Sequence of chain 2.A:
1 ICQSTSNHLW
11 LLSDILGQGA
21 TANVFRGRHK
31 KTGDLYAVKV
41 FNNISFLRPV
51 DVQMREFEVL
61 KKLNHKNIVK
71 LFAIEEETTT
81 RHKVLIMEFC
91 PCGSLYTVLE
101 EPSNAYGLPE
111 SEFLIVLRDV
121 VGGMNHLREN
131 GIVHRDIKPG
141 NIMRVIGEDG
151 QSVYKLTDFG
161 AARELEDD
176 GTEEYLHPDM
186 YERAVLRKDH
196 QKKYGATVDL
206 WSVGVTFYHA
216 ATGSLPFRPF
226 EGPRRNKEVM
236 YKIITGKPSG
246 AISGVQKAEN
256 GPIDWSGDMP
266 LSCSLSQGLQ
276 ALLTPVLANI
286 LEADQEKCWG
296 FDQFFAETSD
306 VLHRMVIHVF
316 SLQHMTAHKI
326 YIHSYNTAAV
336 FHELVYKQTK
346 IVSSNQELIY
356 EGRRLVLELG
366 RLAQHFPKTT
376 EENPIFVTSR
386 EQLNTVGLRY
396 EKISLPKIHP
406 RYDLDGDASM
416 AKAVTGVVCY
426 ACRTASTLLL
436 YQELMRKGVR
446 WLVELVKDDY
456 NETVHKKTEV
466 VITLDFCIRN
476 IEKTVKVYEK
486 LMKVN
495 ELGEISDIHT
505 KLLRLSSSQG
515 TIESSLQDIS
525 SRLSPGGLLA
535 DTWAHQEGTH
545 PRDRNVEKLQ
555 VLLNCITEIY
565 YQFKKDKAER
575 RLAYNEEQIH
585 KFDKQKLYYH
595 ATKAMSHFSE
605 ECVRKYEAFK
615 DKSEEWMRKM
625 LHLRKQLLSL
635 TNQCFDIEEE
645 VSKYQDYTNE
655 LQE

Binding-site contacts:
Ligand atom C25 contacts residue GLY93 of chain 2.A at 3.7 Å.
Ligand atom C25 contacts residue CYS90 of chain 2.A at 3.2 Å (hydrophobic).
Ligand atom O03 contacts residue SER94 of chain 2.A at 3.1 Å (h-bond).
Ligand atom C33 contacts residue GLY19 of chain 2.A at 3.6 Å.
Ligand atom S02 contacts residue LYS39 of chain 2.A at 3.6 Å.
Ligand atom C31 contacts residue VAL24 of chain 2.A at 3.7 Å (hydrophobic).
Ligand atom N06 contacts residue LEU16 of chain 2.A at 3.1 Å (h-bond).
Ligand atom N10 contacts residue MET143 of chain 2.A at 3.6 Å.
Ligand atom N11 contacts residue MET143 of chain 2.A at 3.7 Å.
Ligand atom C33 contacts residue GLN18 of chain 2.A at 3.8 Å.
Ligand atom C22 contacts residue CYS90 of chain 2.A at 3.2 Å (hydrophobic).
Ligand atom C27 contacts residue CYS90 of chain 2.A at 3.6 Å (hydrophobic).
Ligand atom C21 contacts residue GLY17 of chain 2.A at 3.7 Å.
Ligand atom C24 contacts residue GLY93 of chain 2.A at 3.7 Å.
Ligand atom N08 contacts residue PHE89 of chain 2.A at 3.5 Å.
Ligand atom C23 contacts residue MET143 of chain 2.A at 3.8 Å (hydrophobic).
Ligand atom C27 contacts residue MET143 of chain 2.A at 3.4 Å (hydrophobic).
Ligand atom C14 contacts residue LEU16 of chain 2.A at 3.7 Å (hydrophobic).
Ligand atom N07 contacts residue VAL24 of chain 2.A at 3.3 Å.
Ligand atom I01 contacts residue MET87 of chain 2.A at 3.6 Å.
Ligand atom C30 contacts residue GLU88 of chain 2.A at 3.4 Å.
Ligand atom N11 contacts residue CYS90 of chain 2.A at 3.0 Å (h-bond).
Ligand atom N08 contacts residue CYS90 of chain 2.A at 2.6 Å (h-bond).
Ligand atom C15 contacts residue TYR96 of chain 2.A at 3.8 Å (hydrophobic).
Ligand atom C25 contacts residue PRO91 of chain 2.A at 3.6 Å (hydrophobic).
Ligand atom C16 contacts residue THR97 of chain 2.A at 3.7 Å.
Ligand atom C26 contacts residue VAL24 of chain 2.A at 3.8 Å (hydrophobic).
Ligand atom S02 contacts residue ASP158 of chain 2.A at 3.4 Å (salt-bridge).
Ligand atom N08 contacts residue MET143 of chain 2.A at 3.8 Å.
Ligand atom C23 contacts residue GLY140 of chain 2.A at 3.8 Å.
Ligand atom O04 contacts residue LYS39 of chain 2.A at 3.0 Å (salt-bridge).
Ligand atom O03 contacts residue THR97 of chain 2.A at 2.8 Å (h-bond).
Ligand atom O04 contacts residue THR157 of chain 2.A at 3.6 Å.
Ligand atom C30 contacts residue ALA37 of chain 2.A at 3.6 Å (hydrophobic).
Ligand atom C19 contacts residue MET143 of chain 2.A at 3.5 Å (hydrophobic).
Ligand atom C30 contacts residue CYS90 of chain 2.A at 3.7 Å (hydrophobic).
Ligand atom I01 contacts residue LYS39 of chain 2.A at 3.6 Å.
Ligand atom C15 contacts residue SER94 of chain 2.A at 3.2 Å.
Ligand atom C34 contacts residue ALA22 of chain 2.A at 3.7 Å (hydrophobic).
Ligand atom C32 contacts residue VAL24 of chain 2.A at 3.7 Å (hydrophobic).

This protein binds this small molecule.
Small molecule (SMILES): O=C(NCCCNc1nc(Nc2cccc(NC(=O)N3CCCC3)c2)ncc1I)c1cccs1